Binding-site contacts:
Ligand atom CAD contacts residue Y011 of chain 1.LA at 3.7 Å.
Ligand atom CAT contacts residue TRP62 of chain 1.G at 3.9 Å (hydrophobic).
Ligand atom CAL contacts residue VAL69 of chain 1.G at 4.0 Å (hydrophobic).
Ligand atom CAK contacts residue VAL112 of chain 1.H at 3.7 Å (hydrophobic).
Ligand atom OAH contacts residue Y011 of chain 1.LA at 3.5 Å (h-bond).
Ligand atom CAK contacts residue ALA111 of chain 1.H at 3.5 Å (hydrophobic).
Ligand atom CAP contacts residue SER115 of chain 1.H at 3.6 Å.
Ligand atom OAF contacts residue LEU70 of chain 1.G at 3.9 Å.
Ligand atom CAC contacts residue MET119 of chain 1.H at 3.6 Å (hydrophobic).
Ligand atom CAE contacts residue Y011 of chain 1.LA at 3.5 Å.
Ligand atom CAB contacts residue MET119 of chain 1.H at 3.8 Å (hydrophobic).
Ligand atom CBF contacts residue LEU189 of chain 1.H at 3.8 Å (hydrophobic).
Ligand atom CBG contacts residue LEU189 of chain 1.H at 3.9 Å (hydrophobic).
Ligand atom OAF contacts residue MET19 of chain 1.H at 3.2 Å.
Ligand atom CAB contacts residue SER36 of chain 1.G at 3.4 Å.
Ligand atom CAO contacts residue Y011 of chain 1.LA at 3.8 Å.
Ligand atom CAQ contacts residue SER115 of chain 1.H at 3.6 Å.
Ligand atom CAP contacts residue VAL116 of chain 1.H at 3.6 Å (hydrophobic).
Ligand atom CAI contacts residue ALA111 of chain 1.H at 3.8 Å (hydrophobic).
Ligand atom OAF contacts residue ARG200 of chain 1.H at 4.0 Å.
Ligand atom CBD contacts residue VAL112 of chain 1.H at 3.8 Å (hydrophobic).
Ligand atom CAS contacts residue TRP62 of chain 1.G at 3.5 Å (hydrophobic).
Ligand atom CBA contacts residue SER36 of chain 1.G at 3.8 Å.
Ligand atom CAX contacts residue MET19 of chain 1.H at 3.5 Å (hydrophobic).
Ligand atom CAB contacts residue PHE37 of chain 1.G at 3.7 Å (hydrophobic).
Ligand atom CBB contacts residue MET33 of chain 1.G at 3.7 Å (hydrophobic).
Ligand atom CAQ contacts residue VAL112 of chain 1.H at 3.6 Å (hydrophobic).
Ligand atom CAL contacts residue Y011 of chain 1.NA at 3.6 Å.
Ligand atom CAR contacts residue LEU66 of chain 1.G at 3.7 Å (hydrophobic).
Ligand atom CAC contacts residue MET33 of chain 1.G at 3.6 Å (hydrophobic).
Ligand atom CAU contacts residue TRP62 of chain 1.G at 3.4 Å (hydrophobic).
Ligand atom CAM contacts residue VAL69 of chain 1.G at 3.7 Å (hydrophobic).
Ligand atom CAN contacts residue Y011 of chain 1.LA at 3.9 Å.
Ligand atom CAT contacts residue LEU66 of chain 1.G at 3.9 Å (hydrophobic).
Ligand atom OAH contacts residue MET19 of chain 1.H at 3.4 Å.
Ligand atom CAK contacts residue LEU189 of chain 1.H at 3.9 Å (hydrophobic).
Ligand atom CBG contacts residue SER115 of chain 1.H at 3.8 Å.
Ligand atom CAA contacts residue Y011 of chain 1.LA at 3.8 Å.
Ligand atom CAU contacts residue LEU189 of chain 1.H at 3.9 Å (hydrophobic).
Ligand atom CAK contacts residue SER115 of chain 1.H at 3.8 Å.

This protein binds this small molecule.
Small molecule (SMILES): CC(C)CCC[C@@H](C)[C@H]1CC[C@H]2[C@@H]3CC=C4C[C@@H](OC(=O)CCC(=O)O)CC[C@]4(C)[C@H]3CC[C@]12C

Sequence of chain 1.G:
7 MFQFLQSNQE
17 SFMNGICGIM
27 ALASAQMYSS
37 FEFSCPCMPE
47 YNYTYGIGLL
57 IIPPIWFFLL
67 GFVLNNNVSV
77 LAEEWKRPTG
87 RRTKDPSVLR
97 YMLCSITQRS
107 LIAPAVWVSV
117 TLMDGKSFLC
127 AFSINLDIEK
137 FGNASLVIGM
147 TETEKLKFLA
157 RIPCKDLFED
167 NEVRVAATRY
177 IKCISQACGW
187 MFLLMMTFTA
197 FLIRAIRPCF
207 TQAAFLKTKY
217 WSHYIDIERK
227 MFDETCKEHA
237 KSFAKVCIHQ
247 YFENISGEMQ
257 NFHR

Sequence of chain 1.H:
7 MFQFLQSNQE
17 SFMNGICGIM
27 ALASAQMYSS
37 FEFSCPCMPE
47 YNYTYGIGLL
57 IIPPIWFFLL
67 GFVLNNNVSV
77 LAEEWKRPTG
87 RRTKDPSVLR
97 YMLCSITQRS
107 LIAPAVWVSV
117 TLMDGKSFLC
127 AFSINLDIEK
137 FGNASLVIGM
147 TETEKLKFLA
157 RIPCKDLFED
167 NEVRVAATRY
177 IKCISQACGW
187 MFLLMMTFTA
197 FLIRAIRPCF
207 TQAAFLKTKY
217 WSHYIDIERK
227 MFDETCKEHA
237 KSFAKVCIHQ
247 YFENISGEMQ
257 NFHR